Sequence of chain 1.B:
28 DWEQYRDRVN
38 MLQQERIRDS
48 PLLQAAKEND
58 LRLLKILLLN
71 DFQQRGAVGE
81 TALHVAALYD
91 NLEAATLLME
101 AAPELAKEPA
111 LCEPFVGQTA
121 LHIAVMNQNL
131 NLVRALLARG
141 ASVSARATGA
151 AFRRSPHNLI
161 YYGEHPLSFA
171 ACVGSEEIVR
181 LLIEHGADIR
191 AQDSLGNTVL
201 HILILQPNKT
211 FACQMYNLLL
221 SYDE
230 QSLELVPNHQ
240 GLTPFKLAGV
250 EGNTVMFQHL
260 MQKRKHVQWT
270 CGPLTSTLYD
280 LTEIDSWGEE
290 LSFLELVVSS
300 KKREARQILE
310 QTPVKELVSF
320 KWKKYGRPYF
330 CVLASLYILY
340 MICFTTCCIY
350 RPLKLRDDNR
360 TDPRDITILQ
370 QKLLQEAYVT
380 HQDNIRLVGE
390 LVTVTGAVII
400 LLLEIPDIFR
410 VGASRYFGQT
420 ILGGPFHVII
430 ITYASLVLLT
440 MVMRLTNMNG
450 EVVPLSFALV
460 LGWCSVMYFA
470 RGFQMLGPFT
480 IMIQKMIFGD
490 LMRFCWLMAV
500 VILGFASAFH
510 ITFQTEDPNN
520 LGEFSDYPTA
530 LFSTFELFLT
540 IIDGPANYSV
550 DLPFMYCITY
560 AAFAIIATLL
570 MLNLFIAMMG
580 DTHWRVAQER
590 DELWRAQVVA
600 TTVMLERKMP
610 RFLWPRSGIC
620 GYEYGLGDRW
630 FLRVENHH

Sequence of chain 1.A:
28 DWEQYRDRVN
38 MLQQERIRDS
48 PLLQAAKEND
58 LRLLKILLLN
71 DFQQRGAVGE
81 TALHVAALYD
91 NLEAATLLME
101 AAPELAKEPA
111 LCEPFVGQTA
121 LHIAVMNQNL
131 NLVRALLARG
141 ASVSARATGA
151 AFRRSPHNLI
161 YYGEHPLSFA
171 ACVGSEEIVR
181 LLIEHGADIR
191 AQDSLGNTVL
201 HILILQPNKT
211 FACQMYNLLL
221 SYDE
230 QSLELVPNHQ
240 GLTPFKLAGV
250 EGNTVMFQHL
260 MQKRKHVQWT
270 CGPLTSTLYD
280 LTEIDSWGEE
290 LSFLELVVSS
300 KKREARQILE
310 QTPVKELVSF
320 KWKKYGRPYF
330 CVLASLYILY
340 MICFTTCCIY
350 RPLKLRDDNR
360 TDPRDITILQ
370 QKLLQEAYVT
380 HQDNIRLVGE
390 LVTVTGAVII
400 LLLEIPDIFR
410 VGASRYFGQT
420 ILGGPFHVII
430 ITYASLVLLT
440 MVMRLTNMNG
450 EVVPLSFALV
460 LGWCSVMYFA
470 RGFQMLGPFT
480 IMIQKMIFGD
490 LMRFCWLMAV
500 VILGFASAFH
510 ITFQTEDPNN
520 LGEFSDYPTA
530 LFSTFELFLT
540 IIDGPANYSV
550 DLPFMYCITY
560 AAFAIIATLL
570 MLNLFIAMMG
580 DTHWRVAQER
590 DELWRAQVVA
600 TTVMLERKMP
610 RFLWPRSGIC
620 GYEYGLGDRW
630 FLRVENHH

Binding-site contacts:
Ligand atom C3 contacts residue CYS556 of chain 1.B at 3.5 Å (hydrophobic).
Ligand atom C25 contacts residue MET497 of chain 1.A at 3.9 Å (hydrophobic).
Ligand atom C14 contacts residue ALA560 of chain 1.B at 4.2 Å (hydrophobic).
Ligand atom C14 contacts residue PHE531 of chain 1.A at 4.4 Å (hydrophobic).
Ligand atom C12 contacts residue PHE531 of chain 1.A at 4.1 Å (hydrophobic).
Ligand atom C25 contacts residue ILE564 of chain 1.B at 4.2 Å (hydrophobic).
Ligand atom C1 contacts residue PHE531 of chain 1.A at 4.0 Å (hydrophobic).
Ligand atom C11 contacts residue LEU530 of chain 1.A at 4.2 Å (hydrophobic).
Ligand atom C9 contacts residue PHE531 of chain 1.A at 4.1 Å (hydrophobic).
Ligand atom C11 contacts residue PRO527 of chain 1.A at 4.0 Å (hydrophobic).
Ligand atom C5 contacts residue CYS556 of chain 1.B at 3.8 Å (hydrophobic).
Ligand atom C7 contacts residue CYS556 of chain 1.B at 4.4 Å (hydrophobic).
Ligand atom C26 contacts residue MET497 of chain 1.A at 3.1 Å (hydrophobic).
Ligand atom C26 contacts residue ILE564 of chain 1.B at 3.1 Å (hydrophobic).
Ligand atom C1 contacts residue PRO527 of chain 1.A at 3.4 Å (hydrophobic).
Ligand atom C16 contacts residue ALA560 of chain 1.B at 3.8 Å (hydrophobic).
Ligand atom C21 contacts residue PHE534 of chain 1.A at 3.6 Å (hydrophobic).
Ligand atom C15 contacts residue ALA560 of chain 1.B at 3.7 Å (hydrophobic).
Ligand atom C2 contacts residue PRO527 of chain 1.A at 3.7 Å (hydrophobic).
Ligand atom C26 contacts residue CYS494 of chain 1.A at 3.3 Å (hydrophobic).
Ligand atom C23 contacts residue ILE564 of chain 1.B at 4.4 Å (hydrophobic).
Ligand atom O1 contacts residue CYS556 of chain 1.B at 3.8 Å.
Ligand atom C25 contacts residue CYS494 of chain 1.A at 3.7 Å (hydrophobic).
Ligand atom C11 contacts residue PHE531 of chain 1.A at 4.2 Å (hydrophobic).
Ligand atom C4 contacts residue CYS556 of chain 1.B at 3.8 Å (hydrophobic).
Ligand atom C24 contacts residue ILE564 of chain 1.B at 4.0 Å (hydrophobic).
Ligand atom C8 contacts residue PHE531 of chain 1.A at 4.5 Å (hydrophobic).
Ligand atom C19 contacts residue PRO527 of chain 1.A at 4.1 Å (hydrophobic).
Ligand atom C12 contacts residue LEU530 of chain 1.A at 4.1 Å (hydrophobic).
Ligand atom C27 contacts residue MET497 of chain 1.A at 3.4 Å (hydrophobic).
Ligand atom C21 contacts residue ILE501 of chain 1.A at 4.3 Å (hydrophobic).
Ligand atom C6 contacts residue ILE557 of chain 1.B at 3.9 Å (hydrophobic).
Ligand atom C10 contacts residue PRO527 of chain 1.A at 4.4 Å (hydrophobic).
Ligand atom C6 contacts residue CYS556 of chain 1.B at 3.6 Å (hydrophobic).
Ligand atom C27 contacts residue CYS494 of chain 1.A at 3.3 Å (hydrophobic).
Ligand atom C7 contacts residue ILE557 of chain 1.B at 4.1 Å (hydrophobic).
Ligand atom C27 contacts residue ALA498 of chain 1.A at 3.9 Å (hydrophobic).

A small-molecule ligand and the protein it binds are described below.
Small molecule (SMILES): CC(C)[C@@H](C)/C=C/[C@@H](C)[C@H]1CC[C@H]2C3=CC=C4C[C@@H](O)CC[C@]4(C)[C@H]3CC[C@]12C